Binding-site contacts:
Ligand atom O7 contacts residue ARG278 of chain 1.E at 4.1 Å.
Ligand atom C7 contacts residue ASN167 of chain 1.A at 3.8 Å.
Ligand atom C3 contacts residue ASN167 of chain 1.A at 3.8 Å.
Ligand atom C6 contacts residue VAL144 of chain 1.A at 4.0 Å (hydrophobic).
Ligand atom C5 contacts residue ASN167 of chain 1.A at 3.6 Å.
Ligand atom O6 contacts residue ARG162 of chain 1.A at 3.6 Å.
Ligand atom O5 contacts residue ASN167 of chain 1.A at 2.4 Å (h-bond).
Ligand atom C5 contacts residue ARG162 of chain 1.A at 3.8 Å.
Ligand atom C7 contacts residue THR168 of chain 1.A at 3.7 Å.
Ligand atom N2 contacts residue ASN167 of chain 1.A at 2.9 Å (h-bond).
Ligand atom O5 contacts residue ARG162 of chain 1.A at 3.0 Å (salt-bridge).
Ligand atom N2 contacts residue THR168 of chain 1.A at 3.0 Å.
Ligand atom O7 contacts residue THR168 of chain 1.A at 3.6 Å.
Ligand atom O7 contacts residue ASN167 of chain 1.A at 4.4 Å.
Ligand atom C2 contacts residue ASN167 of chain 1.A at 2.5 Å.
Ligand atom C1 contacts residue ARG162 of chain 1.A at 3.8 Å.
Ligand atom C6 contacts residue ARG162 of chain 1.A at 3.5 Å.
Ligand atom C2 contacts residue THR168 of chain 1.A at 4.0 Å.
Ligand atom O6 contacts residue VAL144 of chain 1.A at 4.3 Å.
Ligand atom C8 contacts residue ARG278 of chain 1.E at 4.4 Å.
Ligand atom C1 contacts residue ASN167 of chain 1.A at 1.4 Å.
Ligand atom C4 contacts residue ASN167 of chain 1.A at 4.2 Å.
Ligand atom C1 contacts residue THR168 of chain 1.A at 3.9 Å.
Ligand atom C8 contacts residue ASN167 of chain 1.A at 4.3 Å.
Ligand atom C7 contacts residue ARG278 of chain 1.E at 4.2 Å.

A protein and the small-molecule ligand that binds it are described below.
Small molecule (SMILES): CC(=O)N[C@H]1[C@H](O[C@H]2[C@H](O)[C@@H](NC(C)=O)CO[C@@H]2CO)O[C@H](CO)[C@@H](O)[C@@H]1O

Sequence of chain 1.E:
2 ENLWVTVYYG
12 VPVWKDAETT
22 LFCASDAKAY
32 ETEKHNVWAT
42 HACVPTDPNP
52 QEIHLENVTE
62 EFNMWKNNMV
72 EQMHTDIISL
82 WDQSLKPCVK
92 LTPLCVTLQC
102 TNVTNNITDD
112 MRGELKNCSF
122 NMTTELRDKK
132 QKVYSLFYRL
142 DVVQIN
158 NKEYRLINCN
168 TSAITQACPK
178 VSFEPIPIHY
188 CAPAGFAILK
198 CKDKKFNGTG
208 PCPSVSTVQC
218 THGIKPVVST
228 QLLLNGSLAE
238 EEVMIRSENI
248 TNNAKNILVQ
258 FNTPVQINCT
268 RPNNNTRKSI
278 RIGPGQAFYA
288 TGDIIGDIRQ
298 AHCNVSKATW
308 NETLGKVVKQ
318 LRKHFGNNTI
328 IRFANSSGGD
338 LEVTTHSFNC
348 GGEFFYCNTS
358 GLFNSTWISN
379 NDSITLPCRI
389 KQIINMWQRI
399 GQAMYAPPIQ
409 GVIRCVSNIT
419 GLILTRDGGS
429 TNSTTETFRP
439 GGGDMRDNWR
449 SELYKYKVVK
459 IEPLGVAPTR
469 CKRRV

Sequence of chain 1.A:
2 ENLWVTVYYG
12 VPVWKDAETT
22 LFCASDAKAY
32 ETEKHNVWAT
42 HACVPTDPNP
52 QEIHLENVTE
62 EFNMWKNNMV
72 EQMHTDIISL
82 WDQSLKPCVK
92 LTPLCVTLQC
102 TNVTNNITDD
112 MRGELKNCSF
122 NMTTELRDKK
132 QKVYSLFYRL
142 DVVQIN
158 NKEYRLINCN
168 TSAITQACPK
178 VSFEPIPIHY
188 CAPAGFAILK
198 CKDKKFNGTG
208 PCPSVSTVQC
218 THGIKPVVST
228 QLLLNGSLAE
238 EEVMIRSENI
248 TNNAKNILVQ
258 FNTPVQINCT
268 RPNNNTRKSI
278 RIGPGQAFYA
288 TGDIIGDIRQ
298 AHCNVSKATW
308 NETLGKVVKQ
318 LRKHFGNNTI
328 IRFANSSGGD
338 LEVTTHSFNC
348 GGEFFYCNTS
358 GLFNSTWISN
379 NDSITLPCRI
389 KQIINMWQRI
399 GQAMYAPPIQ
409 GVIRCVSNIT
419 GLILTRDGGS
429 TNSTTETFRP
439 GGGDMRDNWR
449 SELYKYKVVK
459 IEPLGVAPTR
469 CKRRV